This small molecule binds to this protein.
Small molecule (SMILES): CC(=O)N[C@@H]1[C@@H](O)[C@H](O)[C@@H](CO)O[C@H]1O

Sequence of chain 1.C:
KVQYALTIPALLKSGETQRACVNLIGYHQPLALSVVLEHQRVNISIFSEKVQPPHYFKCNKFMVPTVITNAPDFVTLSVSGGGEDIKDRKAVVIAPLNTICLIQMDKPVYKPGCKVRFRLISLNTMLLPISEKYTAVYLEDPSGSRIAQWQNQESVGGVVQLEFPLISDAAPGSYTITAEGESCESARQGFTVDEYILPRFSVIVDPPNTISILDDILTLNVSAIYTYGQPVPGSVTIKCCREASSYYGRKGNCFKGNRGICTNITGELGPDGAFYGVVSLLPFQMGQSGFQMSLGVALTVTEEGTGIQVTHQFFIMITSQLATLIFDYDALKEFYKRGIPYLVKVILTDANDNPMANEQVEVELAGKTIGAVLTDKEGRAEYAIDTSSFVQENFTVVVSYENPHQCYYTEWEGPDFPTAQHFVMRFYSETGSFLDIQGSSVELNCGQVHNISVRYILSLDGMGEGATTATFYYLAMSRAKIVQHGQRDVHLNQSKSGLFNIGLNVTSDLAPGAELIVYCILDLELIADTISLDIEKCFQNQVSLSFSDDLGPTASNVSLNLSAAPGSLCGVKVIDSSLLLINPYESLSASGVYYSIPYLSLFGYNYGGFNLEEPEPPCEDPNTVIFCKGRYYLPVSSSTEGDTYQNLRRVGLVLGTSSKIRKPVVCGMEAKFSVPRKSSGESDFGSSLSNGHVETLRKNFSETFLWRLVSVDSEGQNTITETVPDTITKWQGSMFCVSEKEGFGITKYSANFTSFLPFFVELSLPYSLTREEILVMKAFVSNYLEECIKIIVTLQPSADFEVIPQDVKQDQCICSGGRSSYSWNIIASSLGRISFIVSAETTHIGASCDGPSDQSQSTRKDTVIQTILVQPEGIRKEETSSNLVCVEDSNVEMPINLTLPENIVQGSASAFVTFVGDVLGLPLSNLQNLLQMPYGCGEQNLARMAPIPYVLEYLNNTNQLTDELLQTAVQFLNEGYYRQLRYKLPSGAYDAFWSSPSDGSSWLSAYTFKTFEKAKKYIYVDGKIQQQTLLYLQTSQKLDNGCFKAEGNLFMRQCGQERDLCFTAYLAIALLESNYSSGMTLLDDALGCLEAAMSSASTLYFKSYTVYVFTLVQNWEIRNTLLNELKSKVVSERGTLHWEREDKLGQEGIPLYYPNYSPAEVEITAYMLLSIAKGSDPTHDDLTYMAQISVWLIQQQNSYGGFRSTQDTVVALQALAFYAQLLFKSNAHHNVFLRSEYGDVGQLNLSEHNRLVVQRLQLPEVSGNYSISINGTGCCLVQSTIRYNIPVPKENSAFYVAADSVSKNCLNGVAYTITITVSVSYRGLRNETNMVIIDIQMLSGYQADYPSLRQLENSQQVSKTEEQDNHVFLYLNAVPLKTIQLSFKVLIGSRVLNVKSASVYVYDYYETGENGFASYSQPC

Binding-site contacts:
Ligand atom O5 contacts residue ASN1292 of chain 1.C at 2.3 Å (h-bond).
Ligand atom C4 contacts residue ASN1292 of chain 1.C at 4.2 Å.
Ligand atom C8 contacts residue GLY1293 of chain 1.C at 3.6 Å.
Ligand atom C5 contacts residue ASN1292 of chain 1.C at 3.6 Å.
Ligand atom C8 contacts residue ASN1292 of chain 1.C at 3.4 Å.
Ligand atom N2 contacts residue ASN1292 of chain 1.C at 2.4 Å (h-bond).
Ligand atom C8 contacts residue ASP910 of chain 1.C at 3.3 Å.
Ligand atom C8 contacts residue THR1294 of chain 1.C at 4.4 Å.
Ligand atom C1 contacts residue ASN1252 of chain 1.C at 4.1 Å.
Ligand atom O5 contacts residue ASN1252 of chain 1.C at 4.0 Å.
Ligand atom C7 contacts residue ASN1292 of chain 1.C at 3.0 Å.
Ligand atom N2 contacts residue GLY1293 of chain 1.C at 4.4 Å.
Ligand atom O7 contacts residue ASN1292 of chain 1.C at 3.8 Å.
Ligand atom C2 contacts residue ASN1292 of chain 1.C at 2.5 Å.
Ligand atom C7 contacts residue GLY1293 of chain 1.C at 4.2 Å.
Ligand atom C3 contacts residue ASN1292 of chain 1.C at 3.9 Å.
Ligand atom C1 contacts residue ASN1292 of chain 1.C at 1.4 Å.